Sequence of chain 1.A:
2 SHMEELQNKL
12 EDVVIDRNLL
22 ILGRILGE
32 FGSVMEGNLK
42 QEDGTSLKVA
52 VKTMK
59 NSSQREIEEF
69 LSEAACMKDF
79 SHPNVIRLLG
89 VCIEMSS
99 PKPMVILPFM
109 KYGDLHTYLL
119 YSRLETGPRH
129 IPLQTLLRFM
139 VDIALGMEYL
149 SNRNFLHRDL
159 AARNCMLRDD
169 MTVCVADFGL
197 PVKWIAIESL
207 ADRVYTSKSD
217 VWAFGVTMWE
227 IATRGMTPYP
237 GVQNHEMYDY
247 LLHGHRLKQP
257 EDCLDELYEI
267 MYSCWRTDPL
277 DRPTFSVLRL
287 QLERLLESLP

A small-molecule ligand and the protein it binds are described below.
Small molecule (SMILES): CN(Cc1ccc2nccn2c1)c1nnc(-c2ccc(-c3ccccc3Cl)cc2)o1

Binding-site contacts:
Ligand atom C9 contacts residue ASP175 of chain 1.A at 3.7 Å.
Ligand atom C19 contacts residue MET55 of chain 1.A at 3.7 Å (hydrophobic).
Ligand atom C18 contacts residue MET55 of chain 1.A at 3.7 Å (hydrophobic).
Ligand atom N2 contacts residue MET164 of chain 1.A at 3.6 Å.
Ligand atom C9 contacts residue LEU105 of chain 1.A at 3.5 Å (hydrophobic).
Ligand atom C contacts residue LEU105 of chain 1.A at 3.8 Å (hydrophobic).
Ligand atom N1 contacts residue ALA51 of chain 1.A at 3.4 Å.
Ligand atom C20 contacts residue GLU71 of chain 1.A at 3.5 Å.
Ligand atom C4 contacts residue MET108 of chain 1.A at 3.7 Å (hydrophobic).
Ligand atom C10 contacts residue LEU105 of chain 1.A at 3.6 Å (hydrophobic).
Ligand atom C22 contacts residue MET75 of chain 1.A at 3.5 Å (hydrophobic).
Ligand atom C3 contacts residue ILE84 of chain 1.A at 3.7 Å (hydrophobic).
Ligand atom C16 contacts residue PHE176 of chain 1.A at 3.8 Å (hydrophobic).
Ligand atom C20 contacts residue PHE68 of chain 1.A at 3.8 Å (hydrophobic).
Ligand atom C5 contacts residue MET108 of chain 1.A at 3.8 Å (hydrophobic).
Ligand atom N contacts residue ASP175 of chain 1.A at 3.5 Å (salt-bridge).
Ligand atom C5 contacts residue MET164 of chain 1.A at 3.7 Å (hydrophobic).
Ligand atom C21 contacts residue ALA72 of chain 1.A at 3.8 Å (hydrophobic).
Ligand atom C6 contacts residue MET108 of chain 1.A at 3.6 Å (hydrophobic).
Ligand atom C1 contacts residue ASP175 of chain 1.A at 3.6 Å.
Ligand atom N3 contacts residue ASP175 of chain 1.A at 3.3 Å (salt-bridge).
Ligand atom C4 contacts residue PRO106 of chain 1.A at 3.5 Å (hydrophobic).
Ligand atom C10 contacts residue ASP175 of chain 1.A at 3.7 Å.
Ligand atom O contacts residue ASP175 of chain 1.A at 3.6 Å (salt-bridge).
Ligand atom C4 contacts residue MET164 of chain 1.A at 3.8 Å (hydrophobic).
Ligand atom N1 contacts residue PHE107 of chain 1.A at 3.8 Å.
Ligand atom N4 contacts residue ASP175 of chain 1.A at 2.9 Å (salt-bridge).
Ligand atom CL contacts residue LEU86 of chain 1.A at 3.6 Å.
Ligand atom C5 contacts residue ALA51 of chain 1.A at 3.4 Å (hydrophobic).
Ligand atom N3 contacts residue ALA174 of chain 1.A at 3.6 Å.
Ligand atom C17 contacts residue MET75 of chain 1.A at 3.7 Å (hydrophobic).
Ligand atom C3 contacts residue MET164 of chain 1.A at 3.8 Å (hydrophobic).
Ligand atom C4 contacts residue ALA51 of chain 1.A at 3.7 Å (hydrophobic).
Ligand atom C2 contacts residue MET164 of chain 1.A at 3.7 Å (hydrophobic).
Ligand atom C6 contacts residue PHE107 of chain 1.A at 3.6 Å (hydrophobic).
Ligand atom C8 contacts residue MET164 of chain 1.A at 3.6 Å (hydrophobic).
Ligand atom C21 contacts residue MET75 of chain 1.A at 3.8 Å (hydrophobic).
Ligand atom N3 contacts residue LEU105 of chain 1.A at 3.8 Å.
Ligand atom O contacts residue LEU105 of chain 1.A at 3.4 Å.
Ligand atom N1 contacts residue MET108 of chain 1.A at 2.9 Å (h-bond).